Sequence of chain 15.N:
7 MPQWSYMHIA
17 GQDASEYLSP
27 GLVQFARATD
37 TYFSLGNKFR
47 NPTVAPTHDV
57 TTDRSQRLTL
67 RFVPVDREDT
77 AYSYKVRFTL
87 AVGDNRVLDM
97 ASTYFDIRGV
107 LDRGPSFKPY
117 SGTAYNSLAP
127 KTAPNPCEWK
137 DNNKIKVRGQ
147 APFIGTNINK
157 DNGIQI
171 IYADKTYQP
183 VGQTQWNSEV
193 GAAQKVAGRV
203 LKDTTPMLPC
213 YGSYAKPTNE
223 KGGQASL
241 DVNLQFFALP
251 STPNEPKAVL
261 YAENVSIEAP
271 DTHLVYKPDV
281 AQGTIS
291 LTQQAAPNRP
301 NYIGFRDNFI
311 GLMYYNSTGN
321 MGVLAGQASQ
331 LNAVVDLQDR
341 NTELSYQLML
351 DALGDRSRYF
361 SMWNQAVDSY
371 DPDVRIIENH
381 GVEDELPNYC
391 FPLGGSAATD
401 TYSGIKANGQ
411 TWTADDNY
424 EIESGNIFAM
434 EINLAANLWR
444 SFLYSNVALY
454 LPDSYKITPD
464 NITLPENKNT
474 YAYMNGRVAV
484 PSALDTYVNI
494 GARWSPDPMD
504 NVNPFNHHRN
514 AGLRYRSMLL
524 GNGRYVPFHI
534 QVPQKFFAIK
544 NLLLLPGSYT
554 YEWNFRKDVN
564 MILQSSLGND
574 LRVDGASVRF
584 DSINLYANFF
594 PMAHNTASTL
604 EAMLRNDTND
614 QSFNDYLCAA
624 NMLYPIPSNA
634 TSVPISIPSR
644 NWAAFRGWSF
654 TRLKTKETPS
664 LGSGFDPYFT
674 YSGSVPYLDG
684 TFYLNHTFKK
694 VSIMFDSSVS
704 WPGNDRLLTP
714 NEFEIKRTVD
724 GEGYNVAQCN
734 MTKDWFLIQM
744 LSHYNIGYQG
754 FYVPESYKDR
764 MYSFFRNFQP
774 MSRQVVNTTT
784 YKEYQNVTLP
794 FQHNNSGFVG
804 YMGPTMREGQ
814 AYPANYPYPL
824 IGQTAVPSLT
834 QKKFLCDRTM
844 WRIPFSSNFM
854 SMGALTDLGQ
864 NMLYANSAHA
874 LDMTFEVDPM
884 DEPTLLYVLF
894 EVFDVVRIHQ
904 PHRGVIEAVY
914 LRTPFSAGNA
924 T

Sequence of chain 15.O:
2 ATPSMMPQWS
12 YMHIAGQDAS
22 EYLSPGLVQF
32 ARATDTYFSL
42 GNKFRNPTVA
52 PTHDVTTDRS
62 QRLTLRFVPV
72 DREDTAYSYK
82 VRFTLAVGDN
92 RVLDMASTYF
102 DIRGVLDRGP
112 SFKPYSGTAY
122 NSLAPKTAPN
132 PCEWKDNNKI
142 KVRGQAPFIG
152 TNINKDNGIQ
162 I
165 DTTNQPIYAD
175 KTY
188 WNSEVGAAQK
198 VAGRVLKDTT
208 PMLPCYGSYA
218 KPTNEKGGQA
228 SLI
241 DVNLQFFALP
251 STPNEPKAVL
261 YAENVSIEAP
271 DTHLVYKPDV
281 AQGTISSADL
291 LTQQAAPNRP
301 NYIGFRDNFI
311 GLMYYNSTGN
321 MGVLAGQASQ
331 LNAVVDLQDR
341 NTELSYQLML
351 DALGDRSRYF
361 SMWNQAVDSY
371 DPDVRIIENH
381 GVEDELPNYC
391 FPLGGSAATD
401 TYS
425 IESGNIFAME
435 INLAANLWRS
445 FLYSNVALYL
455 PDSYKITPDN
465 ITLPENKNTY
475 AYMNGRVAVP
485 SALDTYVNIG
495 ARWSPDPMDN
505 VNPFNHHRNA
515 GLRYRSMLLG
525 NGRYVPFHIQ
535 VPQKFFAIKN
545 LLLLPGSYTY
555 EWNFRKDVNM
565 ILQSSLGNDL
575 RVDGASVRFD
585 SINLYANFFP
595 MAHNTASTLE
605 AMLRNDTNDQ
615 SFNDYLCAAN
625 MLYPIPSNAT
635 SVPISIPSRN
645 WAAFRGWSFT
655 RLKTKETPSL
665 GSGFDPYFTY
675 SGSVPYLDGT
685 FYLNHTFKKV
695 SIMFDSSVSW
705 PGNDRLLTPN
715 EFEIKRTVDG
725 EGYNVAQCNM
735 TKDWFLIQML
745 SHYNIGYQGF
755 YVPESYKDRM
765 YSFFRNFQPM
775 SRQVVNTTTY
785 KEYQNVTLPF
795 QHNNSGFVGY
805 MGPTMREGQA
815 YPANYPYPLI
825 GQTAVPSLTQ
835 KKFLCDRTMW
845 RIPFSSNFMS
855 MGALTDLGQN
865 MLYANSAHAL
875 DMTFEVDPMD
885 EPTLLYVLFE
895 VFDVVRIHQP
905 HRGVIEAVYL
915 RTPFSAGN

Sequence of chain 15.P:
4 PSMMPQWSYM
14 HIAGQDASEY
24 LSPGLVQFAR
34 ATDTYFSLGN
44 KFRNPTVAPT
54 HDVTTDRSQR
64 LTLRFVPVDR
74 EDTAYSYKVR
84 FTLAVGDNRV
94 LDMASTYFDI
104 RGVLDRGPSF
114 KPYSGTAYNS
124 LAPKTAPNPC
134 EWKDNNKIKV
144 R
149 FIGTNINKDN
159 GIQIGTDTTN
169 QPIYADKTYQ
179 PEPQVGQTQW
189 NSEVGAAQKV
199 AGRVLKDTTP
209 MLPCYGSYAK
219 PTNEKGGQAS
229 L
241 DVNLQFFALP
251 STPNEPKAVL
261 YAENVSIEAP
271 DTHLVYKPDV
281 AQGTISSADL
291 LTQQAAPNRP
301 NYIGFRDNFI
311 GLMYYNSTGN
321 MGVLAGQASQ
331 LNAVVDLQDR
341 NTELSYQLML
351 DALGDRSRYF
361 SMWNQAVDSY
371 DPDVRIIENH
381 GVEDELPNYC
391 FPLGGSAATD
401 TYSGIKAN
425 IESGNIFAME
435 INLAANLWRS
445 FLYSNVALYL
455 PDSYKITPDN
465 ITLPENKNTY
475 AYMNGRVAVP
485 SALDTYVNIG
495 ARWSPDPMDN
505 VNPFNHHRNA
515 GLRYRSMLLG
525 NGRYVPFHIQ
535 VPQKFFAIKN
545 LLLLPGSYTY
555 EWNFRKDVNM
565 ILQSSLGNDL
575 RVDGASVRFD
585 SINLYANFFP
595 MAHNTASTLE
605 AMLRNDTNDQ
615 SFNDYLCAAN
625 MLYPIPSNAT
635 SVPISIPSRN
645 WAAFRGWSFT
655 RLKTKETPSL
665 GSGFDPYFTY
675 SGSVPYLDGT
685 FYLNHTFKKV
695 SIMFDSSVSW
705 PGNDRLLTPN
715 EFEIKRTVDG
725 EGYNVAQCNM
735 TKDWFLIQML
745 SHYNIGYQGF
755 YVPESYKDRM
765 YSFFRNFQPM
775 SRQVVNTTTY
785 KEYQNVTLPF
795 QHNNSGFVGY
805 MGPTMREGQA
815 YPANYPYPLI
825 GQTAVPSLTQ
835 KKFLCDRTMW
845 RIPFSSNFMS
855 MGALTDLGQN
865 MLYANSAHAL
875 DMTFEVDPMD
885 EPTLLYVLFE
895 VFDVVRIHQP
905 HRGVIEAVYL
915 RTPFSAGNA

Binding-site contacts:
Ligand atom C contacts residue PRO52 of chain 15.O at 4.2 Å (hydrophobic).
Ligand atom CD1 contacts residue ALA34 of chain 15.N at 4.3 Å (hydrophobic).
Ligand atom CB contacts residue ALA34 of chain 15.N at 4.3 Å (hydrophobic).
Ligand atom N contacts residue VAL50 of chain 15.O at 3.6 Å (h-bond).
Ligand atom CD2 contacts residue VAL56 of chain 15.O at 3.8 Å (hydrophobic).
Ligand atom N contacts residue PRO52 of chain 15.O at 4.0 Å.
Ligand atom CD2 contacts residue TYR38 of chain 15.N at 3.8 Å (hydrophobic).
Ligand atom N contacts residue VAL50 of chain 15.O at 4.2 Å.
Ligand atom CB contacts residue PRO48 of chain 15.O at 3.9 Å (hydrophobic).
Ligand atom OG1 contacts residue PRO48 of chain 15.O at 3.1 Å.
Ligand atom CZ contacts residue PHE31 of chain 15.N at 4.2 Å (hydrophobic).
Ligand atom NH2 contacts residue MET606 of chain 15.O at 4.2 Å.
Ligand atom CA contacts residue VAL50 of chain 15.O at 3.0 Å (hydrophobic).
Ligand atom O contacts residue THR49 of chain 15.O at 4.2 Å.
Ligand atom CA contacts residue PRO48 of chain 15.O at 4.2 Å (hydrophobic).
Ligand atom CA contacts residue ALA51 of chain 15.O at 4.4 Å (hydrophobic).
Ligand atom OG1 contacts residue THR49 of chain 15.O at 4.2 Å.
Ligand atom CB contacts residue VAL56 of chain 15.O at 4.2 Å (hydrophobic).
Ligand atom O contacts residue PRO48 of chain 15.O at 3.4 Å.
Ligand atom CG contacts residue TYR38 of chain 15.N at 3.7 Å (hydrophobic).
Ligand atom NH1 contacts residue MET606 of chain 15.O at 4.0 Å.
Ligand atom O contacts residue ALA34 of chain 15.N at 4.1 Å.
Ligand atom NH2 contacts residue THR602 of chain 15.O at 4.4 Å.
Ligand atom C contacts residue PRO48 of chain 15.O at 3.9 Å (hydrophobic).
Ligand atom NH1 contacts residue GLY27 of chain 15.N at 4.4 Å.
Ligand atom CE2 contacts residue ASP55 of chain 15.O at 3.6 Å.
Ligand atom CD2 contacts residue ASP55 of chain 15.O at 3.8 Å.
Ligand atom CD2 contacts residue HIS54 of chain 15.O at 4.4 Å.
Ligand atom CD1 contacts residue TYR38 of chain 15.N at 4.4 Å (hydrophobic).
Ligand atom CB contacts residue TYR38 of chain 15.N at 3.6 Å (hydrophobic).
Ligand atom C contacts residue VAL50 of chain 15.O at 3.6 Å (hydrophobic).
Ligand atom CA contacts residue PRO52 of chain 15.O at 4.1 Å (hydrophobic).
Ligand atom O contacts residue GLY17 of chain 15.O at 4.0 Å.
Ligand atom CE2 contacts residue THR599 of chain 15.O at 4.2 Å.
Ligand atom NH1 contacts residue PHE31 of chain 15.N at 3.0 Å.
Ligand atom CB contacts residue THR49 of chain 15.O at 4.0 Å.
Ligand atom CZ contacts residue PHE31 of chain 15.N at 4.3 Å (hydrophobic).
Ligand atom O contacts residue VAL50 of chain 15.O at 3.7 Å.
Ligand atom CB contacts residue PRO52 of chain 15.O at 3.8 Å (hydrophobic).
Ligand atom O contacts residue PRO52 of chain 15.O at 4.0 Å.

This small molecule binds to this protein.
Small molecule (SMILES): CSCC[C@H](NC(=O)[C@H](Cc1ccccc1)NC(=O)[C@H]1CCCN1C(=O)[C@@H](N)CCCN=C(N)N)C(=O)NCC(=O)N[C@@H](C=O)[C@@H](C)O